This small molecule binds to this protein.
Small molecule (SMILES): C[C@@H](O)[C@@H](C)O

Binding-site contacts:
Ligand atom O6 contacts residue ALA195 of chain 4.A at 3.6 Å.
Ligand atom C3 contacts residue HIS201 of chain 4.A at 3.7 Å.
Ligand atom C1 contacts residue SER87 of chain 4.C at 3.3 Å.
Ligand atom O6 contacts residue SER87 of chain 4.C at 4.5 Å.
Ligand atom C3 contacts residue HIS173 of chain 4.B at 4.3 Å.
Ligand atom C2 contacts residue SER87 of chain 4.C at 4.3 Å.
Ligand atom C4 contacts residue HIS173 of chain 4.B at 3.2 Å.
Ligand atom C4 contacts residue HIS201 of chain 4.A at 3.5 Å.
Ligand atom O5 contacts residue GLU91 of chain 4.C at 4.4 Å.
Ligand atom O5 contacts residue TRP88 of chain 4.C at 3.7 Å.
Ligand atom O6 contacts residue HIS201 of chain 4.A at 3.3 Å (h-bond).
Ligand atom O5 contacts residue SER87 of chain 4.C at 4.1 Å.
Ligand atom C1 contacts residue ALA195 of chain 4.A at 4.5 Å (hydrophobic).
Ligand atom C4 contacts residue GLU91 of chain 4.C at 3.3 Å.

Sequence of chain 4.B:
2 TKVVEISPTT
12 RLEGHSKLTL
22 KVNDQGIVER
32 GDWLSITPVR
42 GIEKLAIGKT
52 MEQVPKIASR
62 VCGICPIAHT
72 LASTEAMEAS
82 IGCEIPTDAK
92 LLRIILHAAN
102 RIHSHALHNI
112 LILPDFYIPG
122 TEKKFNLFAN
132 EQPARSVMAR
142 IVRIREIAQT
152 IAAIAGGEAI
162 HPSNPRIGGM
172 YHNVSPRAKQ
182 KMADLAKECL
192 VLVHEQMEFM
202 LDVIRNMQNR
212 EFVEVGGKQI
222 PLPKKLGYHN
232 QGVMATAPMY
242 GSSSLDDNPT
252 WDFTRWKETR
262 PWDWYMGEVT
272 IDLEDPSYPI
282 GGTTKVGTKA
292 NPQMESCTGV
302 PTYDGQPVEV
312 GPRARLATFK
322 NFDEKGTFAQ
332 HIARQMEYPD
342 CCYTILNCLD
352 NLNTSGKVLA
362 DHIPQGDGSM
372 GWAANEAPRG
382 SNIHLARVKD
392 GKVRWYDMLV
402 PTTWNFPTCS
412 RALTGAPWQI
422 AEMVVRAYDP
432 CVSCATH

Sequence of chain 4.C:
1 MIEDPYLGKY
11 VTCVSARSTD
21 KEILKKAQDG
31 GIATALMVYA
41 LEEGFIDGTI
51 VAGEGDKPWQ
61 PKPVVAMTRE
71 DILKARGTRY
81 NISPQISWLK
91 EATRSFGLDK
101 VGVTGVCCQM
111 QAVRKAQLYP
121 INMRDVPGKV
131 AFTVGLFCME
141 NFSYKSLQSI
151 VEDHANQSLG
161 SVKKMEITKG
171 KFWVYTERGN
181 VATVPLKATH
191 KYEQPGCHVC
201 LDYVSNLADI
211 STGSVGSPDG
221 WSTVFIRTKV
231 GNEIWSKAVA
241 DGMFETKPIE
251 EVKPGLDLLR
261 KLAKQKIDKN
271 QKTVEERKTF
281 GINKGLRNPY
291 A

Sequence of chain 4.A:
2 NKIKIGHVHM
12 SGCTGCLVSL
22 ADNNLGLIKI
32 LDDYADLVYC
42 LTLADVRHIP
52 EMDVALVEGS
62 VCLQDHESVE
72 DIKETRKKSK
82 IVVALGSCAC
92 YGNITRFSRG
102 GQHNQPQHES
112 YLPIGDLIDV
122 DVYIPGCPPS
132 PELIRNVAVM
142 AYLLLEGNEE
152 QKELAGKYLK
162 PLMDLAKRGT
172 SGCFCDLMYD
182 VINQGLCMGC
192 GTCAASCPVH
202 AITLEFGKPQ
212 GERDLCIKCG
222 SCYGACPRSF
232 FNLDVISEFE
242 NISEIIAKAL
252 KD